Binding-site contacts:
Ligand atom C04 contacts residue MET100 of chain 1.A at 4.4 Å (hydrophobic).
Ligand atom C13 contacts residue MET60 of chain 1.A at 3.3 Å (hydrophobic).
Ligand atom C07 contacts residue ILE98 of chain 1.A at 3.4 Å (hydrophobic).
Ligand atom C05 contacts residue ASN88 of chain 1.A at 4.5 Å.
Ligand atom C06 contacts residue THR63 of chain 1.A at 3.8 Å.
Ligand atom C10 contacts residue MET60 of chain 1.A at 4.5 Å (hydrophobic).
Ligand atom C13 contacts residue ILE98 of chain 1.A at 4.5 Å (hydrophobic).
Ligand atom O01 contacts residue ILE98 of chain 1.A at 4.0 Å.
Ligand atom C06 contacts residue ARG44 of chain 1.A at 3.5 Å.
Ligand atom O11 contacts residue ARG44 of chain 1.A at 2.8 Å (salt-bridge).
Ligand atom C05 contacts residue ILE98 of chain 1.A at 3.7 Å (hydrophobic).
Ligand atom C05 contacts residue ILE86 of chain 1.A at 4.5 Å (hydrophobic).
Ligand atom C08 contacts residue ILE98 of chain 1.A at 3.8 Å (hydrophobic).
Ligand atom C03 contacts residue ARG44 of chain 1.A at 4.0 Å.
Ligand atom O01 contacts residue ARG44 of chain 1.A at 3.0 Å (salt-bridge).
Ligand atom C09 contacts residue ASN88 of chain 1.A at 3.5 Å.
Ligand atom F16 contacts residue LEU90 of chain 1.A at 4.1 Å.
Ligand atom C12 contacts residue MET60 of chain 1.A at 3.6 Å (hydrophobic).
Ligand atom O15 contacts residue ALA62 of chain 1.A at 3.5 Å.
Ligand atom C08 contacts residue ASN88 of chain 1.A at 3.9 Å.
Ligand atom C10 contacts residue 1DZ1 of chain 1.C at 4.2 Å.
Ligand atom C03 contacts residue ILE98 of chain 1.A at 3.7 Å (hydrophobic).
Ligand atom O15 contacts residue MET100 of chain 1.A at 3.8 Å.
Ligand atom O11 contacts residue THR63 of chain 1.A at 3.0 Å (h-bond).
Ligand atom C04 contacts residue ILE98 of chain 1.A at 4.1 Å (hydrophobic).
Ligand atom C12 contacts residue ILE98 of chain 1.A at 4.0 Å (hydrophobic).
Ligand atom CL1 contacts residue LEU90 of chain 1.A at 4.2 Å.
Ligand atom C06 contacts residue ALA62 of chain 1.A at 3.7 Å (hydrophobic).
Ligand atom O11 contacts residue ALA62 of chain 1.A at 3.4 Å.
Ligand atom CL1 contacts residue ASN88 of chain 1.A at 3.5 Å.
Ligand atom O15 contacts residue THR63 of chain 1.A at 4.0 Å.
Ligand atom F16 contacts residue 1DZ1 of chain 1.C at 3.1 Å.
Ligand atom F16 contacts residue VAL96 of chain 1.A at 4.4 Å.
Ligand atom C10 contacts residue ILE98 of chain 1.A at 4.4 Å (hydrophobic).
Ligand atom C09 contacts residue ILE98 of chain 1.A at 3.2 Å (hydrophobic).
Ligand atom C12 contacts residue ARG44 of chain 1.A at 3.6 Å.
Ligand atom O11 contacts residue LEU61 of chain 1.A at 4.5 Å.
Ligand atom C02 contacts residue ARG44 of chain 1.A at 3.6 Å.
Ligand atom C02 contacts residue ILE98 of chain 1.A at 4.1 Å (hydrophobic).
Ligand atom C07 contacts residue ARG44 of chain 1.A at 4.3 Å.

Sequence of chain 1.A:
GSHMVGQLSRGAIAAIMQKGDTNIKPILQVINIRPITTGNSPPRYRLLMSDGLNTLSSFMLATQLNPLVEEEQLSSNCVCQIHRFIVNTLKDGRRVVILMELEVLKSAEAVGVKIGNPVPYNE

A protein and the small-molecule ligand that binds it are described below.
Small molecule (SMILES): O=C(O)c1ccc(-c2ccc(F)c(Cl)c2)o1